Sequence of chain 1.M:
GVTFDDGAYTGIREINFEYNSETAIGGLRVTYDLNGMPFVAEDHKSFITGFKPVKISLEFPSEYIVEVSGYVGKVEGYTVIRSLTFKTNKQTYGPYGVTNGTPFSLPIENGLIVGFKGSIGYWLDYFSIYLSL

Binding-site contacts:
Ligand atom O7 contacts residue GLY1 of chain 1.M at 3.8 Å.
Ligand atom C6 contacts residue TYR122 of chain 1.M at 3.9 Å (hydrophobic).
Ligand atom O6 contacts residue ASP125 of chain 1.M at 2.8 Å (salt-bridge).
Ligand atom C4 contacts residue GLY1 of chain 1.M at 3.8 Å.
Ligand atom C1' contacts residue TYR122 of chain 1.M at 3.6 Å (hydrophobic).
Ligand atom C5' contacts residue TYR122 of chain 1.M at 3.5 Å (hydrophobic).
Ligand atom C6 contacts residue TYR78 of chain 1.M at 4.0 Å (hydrophobic).
Ligand atom O2' contacts residue TYR122 of chain 1.M at 3.9 Å.
Ligand atom O2' contacts residue GLU76 of chain 1.M at 2.9 Å (salt-bridge).
Ligand atom C2' contacts residue TYR122 of chain 1.M at 3.8 Å (hydrophobic).
Ligand atom O4 contacts residue ASP125 of chain 1.M at 2.8 Å (salt-bridge).
Ligand atom C4 contacts residue TYR78 of chain 1.M at 3.7 Å (hydrophobic).
Ligand atom O1 contacts residue TYR78 of chain 1.M at 3.6 Å.
Ligand atom C6' contacts residue TRP123 of chain 1.M at 3.9 Å (hydrophobic).
Ligand atom O6 contacts residue GLY121 of chain 1.M at 3.4 Å.
Ligand atom C5 contacts residue ASP125 of chain 1.M at 3.8 Å.
Ligand atom O3 contacts residue GLY1 of chain 1.M at 3.1 Å (h-bond).
Ligand atom O5 contacts residue TYR122 of chain 1.M at 3.0 Å (h-bond).
Ligand atom C6 contacts residue VAL80 of chain 1.M at 3.9 Å (hydrophobic).
Ligand atom C3 contacts residue GLY1 of chain 1.M at 3.9 Å.
Ligand atom O7 contacts residue PHE47 of chain 1.M at 3.1 Å.
Ligand atom C2' contacts residue TYR78 of chain 1.M at 3.9 Å (hydrophobic).
Ligand atom C6' contacts residue TYR122 of chain 1.M at 3.5 Å (hydrophobic).
Ligand atom C6' contacts residue TYR78 of chain 1.M at 3.5 Å (hydrophobic).
Ligand atom C3' contacts residue TYR122 of chain 1.M at 3.7 Å (hydrophobic).
Ligand atom O4 contacts residue GLY1 of chain 1.M at 2.8 Å (h-bond).
Ligand atom C5 contacts residue TYR78 of chain 1.M at 3.8 Å (hydrophobic).
Ligand atom C1 contacts residue TYR122 of chain 1.M at 3.7 Å (hydrophobic).
Ligand atom C7 contacts residue PHE47 of chain 1.M at 3.7 Å (hydrophobic).
Ligand atom O6 contacts residue TYR122 of chain 1.M at 2.9 Å (h-bond).
Ligand atom C3 contacts residue TYR78 of chain 1.M at 3.6 Å (hydrophobic).
Ligand atom N1' contacts residue TYR122 of chain 1.M at 3.8 Å.
Ligand atom C6 contacts residue TRP123 of chain 1.M at 3.7 Å (hydrophobic).
Ligand atom C6 contacts residue ASP125 of chain 1.M at 3.0 Å.
Ligand atom O4 contacts residue GLY121 of chain 1.M at 3.5 Å.
Ligand atom C4 contacts residue ASP125 of chain 1.M at 3.4 Å.
Ligand atom C1' contacts residue TYR78 of chain 1.M at 3.6 Å (hydrophobic).
Ligand atom O6 contacts residue TRP123 of chain 1.M at 2.8 Å (h-bond).
Ligand atom C4' contacts residue TYR122 of chain 1.M at 3.6 Å (hydrophobic).
Ligand atom O5 contacts residue GLY121 of chain 1.M at 3.6 Å.

A protein and the small-molecule ligand that binds it are described below.
Small molecule (SMILES): CC(=O)N[C@H]1[C@H](Oc2ccc([N+](=O)[O-])cc2)O[C@H](CO)[C@@H](O)[C@@H]1O